This small molecule binds to this protein.
Small molecule (SMILES): CCCCCCCCCCCC[N+](C)(C)CCCS(=O)(=O)O

Sequence of chain 57.A:
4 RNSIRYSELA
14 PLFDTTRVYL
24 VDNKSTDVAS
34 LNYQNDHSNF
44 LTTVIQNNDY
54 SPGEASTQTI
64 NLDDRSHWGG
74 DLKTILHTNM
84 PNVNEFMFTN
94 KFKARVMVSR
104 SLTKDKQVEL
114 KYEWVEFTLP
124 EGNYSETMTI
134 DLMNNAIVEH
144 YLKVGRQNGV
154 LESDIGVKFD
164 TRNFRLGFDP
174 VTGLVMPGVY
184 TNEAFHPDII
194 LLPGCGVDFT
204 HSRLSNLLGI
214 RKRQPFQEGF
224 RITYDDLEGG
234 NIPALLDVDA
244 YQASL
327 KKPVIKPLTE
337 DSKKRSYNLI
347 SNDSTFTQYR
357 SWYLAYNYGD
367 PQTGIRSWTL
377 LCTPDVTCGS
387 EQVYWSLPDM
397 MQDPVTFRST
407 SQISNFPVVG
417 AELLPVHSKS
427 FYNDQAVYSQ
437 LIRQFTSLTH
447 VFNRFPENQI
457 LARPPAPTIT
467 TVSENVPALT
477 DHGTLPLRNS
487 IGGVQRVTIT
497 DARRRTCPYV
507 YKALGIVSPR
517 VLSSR

Binding-site contacts:
Ligand atom C10 contacts residue C151 of chain 57.D at 3.4 Å.
Ligand atom S1 contacts residue TRP374 of chain 57.A at 4.0 Å.
Ligand atom O2S contacts residue ARG224 of chain 57.A at 4.5 Å.
Ligand atom S1 contacts residue ARG224 of chain 57.A at 4.3 Å.
Ligand atom C13 contacts residue C151 of chain 57.D at 4.5 Å.
Ligand atom C2 contacts residue TRP374 of chain 57.A at 4.1 Å (hydrophobic).
Ligand atom O1S contacts residue PHE223 of chain 57.A at 4.5 Å.
Ligand atom O3S contacts residue PHE223 of chain 57.A at 3.9 Å.
Ligand atom S1 contacts residue GLY222 of chain 57.A at 3.0 Å (h-bond).
Ligand atom O3S contacts residue ARG224 of chain 57.A at 2.9 Å (salt-bridge).
Ligand atom C16 contacts residue ASP229 of chain 57.A at 4.3 Å.
Ligand atom O1S contacts residue TRP374 of chain 57.A at 4.3 Å.
Ligand atom C1 contacts residue TRP374 of chain 57.A at 3.6 Å (hydrophobic).
Ligand atom C3 contacts residue TRP374 of chain 57.A at 4.3 Å (hydrophobic).
Ligand atom C9 contacts residue C151 of chain 57.D at 3.4 Å.
Ligand atom O3S contacts residue GLY222 of chain 57.A at 2.9 Å (h-bond).
Ligand atom C5 contacts residue C151 of chain 57.D at 4.0 Å.
Ligand atom C6 contacts residue C151 of chain 57.D at 4.2 Å.
Ligand atom O1S contacts residue LYS215 of chain 57.A at 2.7 Å (salt-bridge).
Ligand atom O1S contacts residue GLY222 of chain 57.A at 2.3 Å (h-bond).
Ligand atom C7 contacts residue C151 of chain 57.D at 3.4 Å.
Ligand atom S1 contacts residue LYS215 of chain 57.A at 4.1 Å.
Ligand atom O2S contacts residue GLY222 of chain 57.A at 3.3 Å (h-bond).
Ligand atom C8 contacts residue C151 of chain 57.D at 3.7 Å.
Ligand atom C12 contacts residue C151 of chain 57.D at 3.4 Å.
Ligand atom C11 contacts residue C151 of chain 57.D at 3.5 Å.
Ligand atom O3S contacts residue TRP374 of chain 57.A at 3.3 Å.